Sequence of chain 1.H:
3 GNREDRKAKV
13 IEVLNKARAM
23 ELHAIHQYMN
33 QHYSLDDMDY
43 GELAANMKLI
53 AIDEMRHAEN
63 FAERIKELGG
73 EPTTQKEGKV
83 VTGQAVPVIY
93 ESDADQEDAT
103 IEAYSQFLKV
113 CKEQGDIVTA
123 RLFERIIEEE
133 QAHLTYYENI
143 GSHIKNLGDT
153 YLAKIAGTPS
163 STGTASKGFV

This small molecule binds to this protein.
Small molecule (SMILES): CC1=C(CCC(=O)O)C2=Cc3c(CCC(=O)O)c(C)c4n3[Fe@]35n6c(c(C)c(CCC(=O)O)c6=CC1=[N+]23)=CC1=[N+]5C(=C4)C(C)=C1CCC(=O)O

Binding-site contacts:
Ligand atom CMB contacts residue GLU61 of chain 1.G at 3.1 Å.
Ligand atom O1C contacts residue LYS169 of chain 1.G at 2.6 Å (salt-bridge).
Ligand atom ND contacts residue MET57 of chain 1.H at 3.1 Å (h-bond).
Ligand atom NA contacts residue MET57 of chain 1.H at 3.1 Å (h-bond).
Ligand atom CHB contacts residue MET57 of chain 1.H at 3.4 Å (hydrophobic).
Ligand atom O2D contacts residue ARG20 of chain 1.H at 2.5 Å (salt-bridge).
Ligand atom O2D contacts residue TYR35 of chain 1.G at 3.4 Å (h-bond).
Ligand atom CMD contacts residue GLU61 of chain 1.H at 3.4 Å.
Ligand atom C1D contacts residue MET57 of chain 1.H at 3.4 Å (hydrophobic).
Ligand atom NA contacts residue MET57 of chain 1.G at 3.3 Å (h-bond).
Ligand atom CBB contacts residue GLU61 of chain 1.G at 3.5 Å.
Ligand atom FE contacts residue MET57 of chain 1.H at 2.4 Å.
Ligand atom O1D contacts residue HIS28 of chain 1.G at 3.1 Å.
Ligand atom NC contacts residue MET57 of chain 1.H at 2.9 Å (h-bond).
Ligand atom O1D contacts residue ARG20 of chain 1.H at 3.3 Å (salt-bridge).
Ligand atom ND contacts residue MET57 of chain 1.G at 3.2 Å.
Ligand atom O2A contacts residue ARG20 of chain 1.G at 2.6 Å (salt-bridge).
Ligand atom FE contacts residue MET57 of chain 1.G at 2.4 Å.
Ligand atom O1A contacts residue TYR35 of chain 1.H at 2.8 Å (h-bond).
Ligand atom O1B contacts residue LYS50 of chain 1.H at 2.9 Å (salt-bridge).
Ligand atom O1C contacts residue SER168 of chain 1.G at 2.8 Å.
Ligand atom C4A contacts residue MET57 of chain 1.H at 3.5 Å (hydrophobic).
Ligand atom CMD contacts residue MET57 of chain 1.H at 3.5 Å (hydrophobic).
Ligand atom O2C contacts residue SER168 of chain 1.H at 3.3 Å.
Ligand atom C1B contacts residue MET57 of chain 1.G at 3.4 Å (hydrophobic).
Ligand atom CHB contacts residue MET57 of chain 1.G at 3.5 Å (hydrophobic).
Ligand atom C1B contacts residue MET57 of chain 1.H at 3.3 Å (hydrophobic).
Ligand atom CGC contacts residue SER168 of chain 1.G at 3.5 Å.
Ligand atom NC contacts residue MET57 of chain 1.G at 3.1 Å (h-bond).
Ligand atom C1D contacts residue MET57 of chain 1.G at 3.5 Å (hydrophobic).
Ligand atom O2B contacts residue GLU61 of chain 1.G at 3.2 Å (salt-bridge).
Ligand atom NB contacts residue MET57 of chain 1.H at 2.9 Å (h-bond).
Ligand atom CGB contacts residue LYS50 of chain 1.H at 3.3 Å.
Ligand atom NB contacts residue MET57 of chain 1.G at 3.2 Å (h-bond).
Ligand atom CGD contacts residue ARG20 of chain 1.H at 3.2 Å.
Ligand atom CMD contacts residue MET31 of chain 1.G at 3.4 Å (hydrophobic).
Ligand atom CGA contacts residue ARG20 of chain 1.G at 3.2 Å.
Ligand atom CBB contacts residue SER168 of chain 1.H at 3.4 Å.
Ligand atom O1A contacts residue ARG20 of chain 1.G at 2.6 Å (salt-bridge).
Ligand atom CGB contacts residue GLU61 of chain 1.G at 3.4 Å.

Sequence of chain 1.G:
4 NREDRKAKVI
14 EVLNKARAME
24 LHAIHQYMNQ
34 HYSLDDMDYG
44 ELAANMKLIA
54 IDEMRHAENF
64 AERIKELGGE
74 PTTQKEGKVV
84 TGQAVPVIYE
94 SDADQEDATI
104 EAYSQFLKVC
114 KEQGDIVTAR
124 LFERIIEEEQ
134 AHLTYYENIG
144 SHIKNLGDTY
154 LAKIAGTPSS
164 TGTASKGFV